Binding-site contacts:
Ligand atom N1 contacts residue GD1 of chain 1.T at 3.0 Å.
Ligand atom N2 contacts residue GD1 of chain 1.T at 3.0 Å.
Ligand atom C2 contacts residue GD1 of chain 1.T at 4.0 Å.
Ligand atom C12 contacts residue GD1 of chain 1.T at 3.6 Å.
Ligand atom O4 contacts residue GD1 of chain 1.T at 4.3 Å.
Ligand atom O2 contacts residue GD1 of chain 1.T at 4.4 Å.
Ligand atom C14 contacts residue GD1 of chain 1.T at 3.3 Å.
Ligand atom C6 contacts residue GD1 of chain 1.T at 3.4 Å.
Ligand atom C6 contacts residue GLU275 of chain 1.C at 3.9 Å.
Ligand atom N3 contacts residue GD1 of chain 1.T at 2.8 Å.
Ligand atom N4 contacts residue GD1 of chain 1.T at 2.4 Å.
Ligand atom O5 contacts residue GLU275 of chain 1.C at 3.0 Å (salt-bridge).
Ligand atom C3 contacts residue GD1 of chain 1.T at 3.8 Å.
Ligand atom C7 contacts residue GLU275 of chain 1.C at 3.5 Å.
Ligand atom C5 contacts residue GD1 of chain 1.T at 3.5 Å.
Ligand atom C4 contacts residue GD1 of chain 1.T at 3.7 Å.
Ligand atom C10 contacts residue GD1 of chain 1.T at 3.7 Å.
Ligand atom C8 contacts residue GD1 of chain 1.T at 3.7 Å.
Ligand atom C9 contacts residue GLU275 of chain 1.C at 4.2 Å.
Ligand atom O3 contacts residue GD1 of chain 1.T at 2.5 Å.
Ligand atom O1 contacts residue GLU275 of chain 1.C at 3.5 Å (salt-bridge).
Ligand atom O6 contacts residue GD1 of chain 1.T at 3.6 Å.
Ligand atom C1 contacts residue GD1 of chain 1.T at 4.0 Å.
Ligand atom O5 contacts residue GD1 of chain 1.T at 2.5 Å.
Ligand atom O1 contacts residue GD1 of chain 1.T at 2.7 Å.
Ligand atom O6 contacts residue GLU275 of chain 1.C at 4.4 Å.
Ligand atom O2 contacts residue GLU275 of chain 1.C at 4.4 Å.
Ligand atom C9 contacts residue GD1 of chain 1.T at 3.4 Å.
Ligand atom C13 contacts residue GLU275 of chain 1.C at 4.0 Å.
Ligand atom C13 contacts residue GD1 of chain 1.T at 2.9 Å.
Ligand atom C7 contacts residue GD1 of chain 1.T at 3.4 Å.
Ligand atom O3 contacts residue GLU275 of chain 1.C at 3.3 Å (salt-bridge).
Ligand atom C11 contacts residue GD1 of chain 1.T at 3.3 Å.
Ligand atom N4 contacts residue GLU275 of chain 1.C at 2.8 Å (salt-bridge).

Sequence of chain 1.C:
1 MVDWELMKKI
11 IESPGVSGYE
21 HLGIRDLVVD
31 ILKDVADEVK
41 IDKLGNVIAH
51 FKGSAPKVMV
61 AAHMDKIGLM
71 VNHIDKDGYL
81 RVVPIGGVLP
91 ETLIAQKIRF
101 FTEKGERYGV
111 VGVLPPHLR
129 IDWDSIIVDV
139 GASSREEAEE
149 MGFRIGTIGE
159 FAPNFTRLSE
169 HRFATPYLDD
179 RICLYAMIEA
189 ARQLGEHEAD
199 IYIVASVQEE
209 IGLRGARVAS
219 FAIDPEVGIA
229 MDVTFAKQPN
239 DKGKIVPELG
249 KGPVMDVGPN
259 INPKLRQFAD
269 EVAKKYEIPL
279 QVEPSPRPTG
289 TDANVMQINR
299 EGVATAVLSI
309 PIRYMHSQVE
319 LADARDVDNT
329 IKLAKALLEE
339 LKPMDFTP

This small molecule binds to this protein.
Small molecule (SMILES): C[C@@H](O)CN1CCN(CC(=O)O)CCN(CC(=O)O)CCN(CC(=O)O)CC1